Binding-site contacts:
Ligand atom C2 contacts residue MG1 of chain 1.QA at 2.8 Å.
Ligand atom O4 contacts residue GLU188 of chain 1.H at 2.9 Å (salt-bridge).
Ligand atom O3 contacts residue ASP212 of chain 1.H at 4.0 Å.
Ligand atom C1 contacts residue ALA209 of chain 1.H at 3.7 Å (hydrophobic).
Ligand atom O1 contacts residue THR244 of chain 1.H at 3.6 Å (h-bond).
Ligand atom O1 contacts residue MET276 of chain 1.H at 4.3 Å.
Ligand atom O3 contacts residue MG1 of chain 1.QA at 2.1 Å.
Ligand atom O4 contacts residue ALA209 of chain 1.H at 4.0 Å.
Ligand atom O2 contacts residue ASP212 of chain 1.H at 3.9 Å.
Ligand atom O3 contacts residue LYS186 of chain 1.H at 2.6 Å (salt-bridge).
Ligand atom C2 contacts residue GLU188 of chain 1.H at 3.5 Å.
Ligand atom O1 contacts residue LYS186 of chain 1.H at 3.6 Å (salt-bridge).
Ligand atom C1 contacts residue THR244 of chain 1.H at 4.1 Å.
Ligand atom O4 contacts residue ASP212 of chain 1.H at 2.8 Å (salt-bridge).
Ligand atom C2 contacts residue GLY211 of chain 1.H at 3.9 Å.
Ligand atom O1 contacts residue ARG87 of chain 1.H at 4.0 Å.
Ligand atom O3 contacts residue ALA209 of chain 1.H at 4.1 Å.
Ligand atom O2 contacts residue GLY211 of chain 1.H at 2.9 Å (h-bond).
Ligand atom O4 contacts residue GLY211 of chain 1.H at 3.8 Å.
Ligand atom O3 contacts residue GLU188 of chain 1.H at 3.0 Å (salt-bridge).
Ligand atom O1 contacts residue MG1 of chain 1.QA at 4.1 Å.
Ligand atom O2 contacts residue ALA209 of chain 1.H at 3.4 Å.
Ligand atom C1 contacts residue GLU188 of chain 1.H at 3.7 Å.
Ligand atom O1 contacts residue MET207 of chain 1.H at 4.2 Å.
Ligand atom C2 contacts residue ALA209 of chain 1.H at 3.6 Å (hydrophobic).
Ligand atom O2 contacts residue MG1 of chain 1.QA at 4.1 Å.
Ligand atom C2 contacts residue THR244 of chain 1.H at 3.7 Å.
Ligand atom O2 contacts residue ARG210 of chain 1.H at 3.6 Å.
Ligand atom O4 contacts residue MG1 of chain 1.QA at 2.1 Å.
Ligand atom C1 contacts residue LYS186 of chain 1.H at 3.4 Å.
Ligand atom O1 contacts residue ALA209 of chain 1.H at 4.1 Å.
Ligand atom C2 contacts residue ASP212 of chain 1.H at 3.8 Å.
Ligand atom C1 contacts residue MG1 of chain 1.QA at 2.9 Å.
Ligand atom O2 contacts residue THR244 of chain 1.H at 2.6 Å (h-bond).

Sequence of chain 1.H:
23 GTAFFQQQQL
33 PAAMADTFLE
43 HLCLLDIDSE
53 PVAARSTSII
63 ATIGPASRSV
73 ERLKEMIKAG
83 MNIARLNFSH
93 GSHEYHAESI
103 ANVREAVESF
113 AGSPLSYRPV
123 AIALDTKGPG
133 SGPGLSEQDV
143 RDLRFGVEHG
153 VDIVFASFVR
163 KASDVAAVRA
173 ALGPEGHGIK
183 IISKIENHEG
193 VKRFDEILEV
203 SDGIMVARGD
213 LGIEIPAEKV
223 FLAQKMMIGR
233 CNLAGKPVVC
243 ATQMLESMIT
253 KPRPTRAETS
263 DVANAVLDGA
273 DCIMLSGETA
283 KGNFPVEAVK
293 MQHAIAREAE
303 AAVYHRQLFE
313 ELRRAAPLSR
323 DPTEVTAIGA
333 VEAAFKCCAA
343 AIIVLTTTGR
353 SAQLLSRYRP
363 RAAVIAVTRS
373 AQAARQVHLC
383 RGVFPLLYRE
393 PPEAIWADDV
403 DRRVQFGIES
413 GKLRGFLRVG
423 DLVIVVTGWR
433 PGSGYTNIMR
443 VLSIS

The protein below binds the small molecule below.
Small molecule (SMILES): O=C([O-])C(=O)[O-]